Sequence of chain 1.A:
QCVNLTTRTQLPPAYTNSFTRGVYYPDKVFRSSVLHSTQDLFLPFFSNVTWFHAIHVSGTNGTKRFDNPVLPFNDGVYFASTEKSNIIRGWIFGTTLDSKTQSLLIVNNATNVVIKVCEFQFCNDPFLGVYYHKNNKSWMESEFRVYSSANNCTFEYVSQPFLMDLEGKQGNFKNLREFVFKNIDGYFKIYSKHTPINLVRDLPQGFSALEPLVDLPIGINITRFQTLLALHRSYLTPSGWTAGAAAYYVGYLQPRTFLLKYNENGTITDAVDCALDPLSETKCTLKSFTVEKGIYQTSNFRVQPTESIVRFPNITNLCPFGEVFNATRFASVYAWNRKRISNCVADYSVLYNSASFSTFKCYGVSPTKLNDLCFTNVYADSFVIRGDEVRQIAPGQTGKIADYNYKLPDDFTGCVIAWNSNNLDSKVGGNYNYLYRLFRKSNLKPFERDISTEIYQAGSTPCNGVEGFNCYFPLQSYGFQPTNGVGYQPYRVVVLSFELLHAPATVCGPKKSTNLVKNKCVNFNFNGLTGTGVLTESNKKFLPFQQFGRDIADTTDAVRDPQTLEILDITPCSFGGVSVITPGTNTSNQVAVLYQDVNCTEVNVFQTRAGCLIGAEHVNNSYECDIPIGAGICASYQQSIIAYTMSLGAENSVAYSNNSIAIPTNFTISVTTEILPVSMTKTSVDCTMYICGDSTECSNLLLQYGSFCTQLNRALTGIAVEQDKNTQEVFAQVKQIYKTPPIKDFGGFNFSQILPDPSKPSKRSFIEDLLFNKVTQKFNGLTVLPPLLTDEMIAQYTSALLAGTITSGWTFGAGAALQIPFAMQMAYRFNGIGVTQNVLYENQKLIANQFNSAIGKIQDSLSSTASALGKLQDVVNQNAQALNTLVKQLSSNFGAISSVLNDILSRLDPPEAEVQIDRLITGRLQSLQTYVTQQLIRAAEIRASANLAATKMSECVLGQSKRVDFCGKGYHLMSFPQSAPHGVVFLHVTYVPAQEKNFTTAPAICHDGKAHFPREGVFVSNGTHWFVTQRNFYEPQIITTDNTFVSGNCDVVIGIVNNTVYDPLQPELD

A small-molecule ligand and the protein it binds are described below.
Small molecule (SMILES): CC(=O)N[C@H]1[C@H](O[C@H]2[C@H](O)[C@@H](NC(C)=O)CO[C@@H]2CO)O[C@H](CO)[C@@H](O)[C@@H]1O

Sequence of chain 1.C:
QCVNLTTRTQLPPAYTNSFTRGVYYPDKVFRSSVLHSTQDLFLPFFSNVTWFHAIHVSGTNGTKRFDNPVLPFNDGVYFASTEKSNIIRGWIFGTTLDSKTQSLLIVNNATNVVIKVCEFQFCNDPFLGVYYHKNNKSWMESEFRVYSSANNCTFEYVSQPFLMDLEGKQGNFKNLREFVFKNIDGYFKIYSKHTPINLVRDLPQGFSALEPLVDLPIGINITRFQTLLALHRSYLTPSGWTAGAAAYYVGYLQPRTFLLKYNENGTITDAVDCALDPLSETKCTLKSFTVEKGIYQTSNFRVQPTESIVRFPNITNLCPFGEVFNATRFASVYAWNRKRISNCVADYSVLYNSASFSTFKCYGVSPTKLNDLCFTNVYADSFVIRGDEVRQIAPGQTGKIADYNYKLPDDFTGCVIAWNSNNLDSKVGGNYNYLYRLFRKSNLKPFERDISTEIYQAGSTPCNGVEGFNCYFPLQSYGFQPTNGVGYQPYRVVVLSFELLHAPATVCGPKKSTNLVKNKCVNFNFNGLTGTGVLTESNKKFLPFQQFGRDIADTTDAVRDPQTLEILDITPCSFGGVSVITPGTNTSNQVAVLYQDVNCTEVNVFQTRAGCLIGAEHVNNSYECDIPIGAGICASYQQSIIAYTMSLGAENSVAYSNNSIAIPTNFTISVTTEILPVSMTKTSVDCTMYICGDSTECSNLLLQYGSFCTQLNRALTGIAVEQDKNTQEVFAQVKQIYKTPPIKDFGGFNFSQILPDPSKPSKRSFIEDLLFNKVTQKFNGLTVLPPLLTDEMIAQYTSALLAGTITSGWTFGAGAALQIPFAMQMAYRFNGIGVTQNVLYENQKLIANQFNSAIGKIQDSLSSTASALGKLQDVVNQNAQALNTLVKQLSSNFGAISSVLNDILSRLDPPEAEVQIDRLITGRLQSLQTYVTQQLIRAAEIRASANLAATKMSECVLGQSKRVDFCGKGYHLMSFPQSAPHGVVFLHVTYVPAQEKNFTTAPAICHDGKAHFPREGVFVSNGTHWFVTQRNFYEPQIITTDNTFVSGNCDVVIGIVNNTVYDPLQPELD

Binding-site contacts:
Ligand atom C3 contacts residue ALA693 of chain 1.A at 4.3 Å (hydrophobic).
Ligand atom O4 contacts residue SER691 of chain 1.A at 3.8 Å.
Ligand atom O5 contacts residue GLN882 of chain 1.C at 4.0 Å.
Ligand atom C1 contacts residue ASN1061 of chain 1.A at 1.4 Å.
Ligand atom C2 contacts residue ALA693 of chain 1.A at 4.3 Å (hydrophobic).
Ligand atom C6 contacts residue GLN882 of chain 1.C at 4.2 Å.
Ligand atom O5 contacts residue ASN1061 of chain 1.A at 2.4 Å (h-bond).
Ligand atom C2 contacts residue ASN1061 of chain 1.A at 2.5 Å.
Ligand atom O7 contacts residue ASN1061 of chain 1.A at 3.1 Å (h-bond).
Ligand atom N2 contacts residue ASN1061 of chain 1.A at 3.2 Å (h-bond).
Ligand atom C5 contacts residue ASN1061 of chain 1.A at 3.3 Å.
Ligand atom O6 contacts residue ASN1061 of chain 1.A at 4.1 Å.
Ligand atom C7 contacts residue ASN1061 of chain 1.A at 3.5 Å.
Ligand atom C3 contacts residue ASN1061 of chain 1.A at 3.7 Å.
Ligand atom C6 contacts residue ASN1061 of chain 1.A at 3.3 Å.
Ligand atom C4 contacts residue SER691 of chain 1.A at 4.0 Å.
Ligand atom C5 contacts residue GLN882 of chain 1.C at 4.2 Å.
Ligand atom O3 contacts residue ALA693 of chain 1.A at 3.5 Å.
Ligand atom C4 contacts residue ASN1061 of chain 1.A at 4.0 Å.
Ligand atom C6 contacts residue SER691 of chain 1.A at 4.0 Å.
Ligand atom C6 contacts residue VAL692 of chain 1.A at 4.4 Å (hydrophobic).